Sequence of chain 1.A:
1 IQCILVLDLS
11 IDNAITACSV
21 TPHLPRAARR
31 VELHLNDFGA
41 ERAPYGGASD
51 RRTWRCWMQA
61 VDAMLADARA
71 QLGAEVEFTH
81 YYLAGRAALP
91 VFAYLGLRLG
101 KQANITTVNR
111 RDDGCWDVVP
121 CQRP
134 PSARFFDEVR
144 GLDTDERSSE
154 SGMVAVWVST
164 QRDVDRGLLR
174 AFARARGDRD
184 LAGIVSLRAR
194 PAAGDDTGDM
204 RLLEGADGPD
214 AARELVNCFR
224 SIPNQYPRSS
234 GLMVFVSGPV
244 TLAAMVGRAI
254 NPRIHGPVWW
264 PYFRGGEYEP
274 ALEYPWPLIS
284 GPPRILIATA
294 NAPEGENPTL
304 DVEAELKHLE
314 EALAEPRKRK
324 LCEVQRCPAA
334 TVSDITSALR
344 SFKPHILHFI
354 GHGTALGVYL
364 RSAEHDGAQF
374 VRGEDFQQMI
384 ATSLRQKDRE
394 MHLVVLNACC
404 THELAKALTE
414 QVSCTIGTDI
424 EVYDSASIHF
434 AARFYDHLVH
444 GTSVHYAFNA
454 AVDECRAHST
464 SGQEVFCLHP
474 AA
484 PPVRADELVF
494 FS

Sequence of chain 1.D:
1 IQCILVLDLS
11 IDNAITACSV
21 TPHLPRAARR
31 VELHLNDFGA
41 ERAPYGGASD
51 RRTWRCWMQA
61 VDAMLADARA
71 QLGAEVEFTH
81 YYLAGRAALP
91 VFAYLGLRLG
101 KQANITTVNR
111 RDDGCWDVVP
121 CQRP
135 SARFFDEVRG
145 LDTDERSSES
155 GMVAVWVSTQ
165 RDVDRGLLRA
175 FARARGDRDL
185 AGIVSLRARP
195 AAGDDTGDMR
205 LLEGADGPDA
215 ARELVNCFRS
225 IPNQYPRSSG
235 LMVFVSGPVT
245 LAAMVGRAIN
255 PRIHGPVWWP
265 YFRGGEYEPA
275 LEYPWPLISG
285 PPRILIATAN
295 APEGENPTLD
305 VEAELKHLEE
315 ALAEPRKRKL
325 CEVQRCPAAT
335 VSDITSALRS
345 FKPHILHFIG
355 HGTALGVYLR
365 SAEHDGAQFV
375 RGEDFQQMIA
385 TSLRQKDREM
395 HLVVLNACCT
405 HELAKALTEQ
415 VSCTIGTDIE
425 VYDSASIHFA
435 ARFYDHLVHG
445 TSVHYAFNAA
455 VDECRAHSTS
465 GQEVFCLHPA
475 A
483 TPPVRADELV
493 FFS

Binding-site contacts:
Ligand atom N3 contacts residue ARG86 of chain 1.A at 3.4 Å.
Ligand atom C5' contacts residue GLN164 of chain 1.A at 3.5 Å.
Ligand atom OP2 contacts residue VAL243 of chain 1.A at 3.4 Å (h-bond).
Ligand atom N7 contacts residue TYR271 of chain 1.A at 2.9 Å (h-bond).
Ligand atom OP1 contacts residue GLN102 of chain 1.D at 3.1 Å (h-bond).
Ligand atom O3' contacts residue VAL243 of chain 1.A at 3.3 Å.
Ligand atom O5' contacts residue ASN254 of chain 1.D at 3.5 Å (h-bond).
Ligand atom O2' contacts residue ARG86 of chain 1.A at 3.3 Å.
Ligand atom O2' contacts residue ASP112 of chain 1.A at 2.8 Å (salt-bridge).
Ligand atom N6 contacts residue TYR45 of chain 1.A at 3.2 Å.
Ligand atom O4' contacts residue GLY241 of chain 1.A at 3.4 Å.
Ligand atom N7 contacts residue ARG256 of chain 1.D at 3.1 Å (salt-bridge).
Ligand atom N6 contacts residue ASP117 of chain 1.A at 3.1 Å (salt-bridge).
Ligand atom C6 contacts residue PHE266 of chain 1.A at 3.5 Å (hydrophobic).
Ligand atom C5 contacts residue PHE266 of chain 1.A at 3.4 Å (hydrophobic).
Ligand atom C5' contacts residue GLY241 of chain 1.A at 3.3 Å.
Ligand atom N1 contacts residue LEU206 of chain 1.A at 3.2 Å (h-bond).
Ligand atom N9 contacts residue SER240 of chain 1.A at 3.5 Å (h-bond).
Ligand atom OP1 contacts residue ARG256 of chain 1.D at 2.8 Å (salt-bridge).
Ligand atom C4 contacts residue SER240 of chain 1.A at 3.1 Å.
Ligand atom N3 contacts residue SER240 of chain 1.A at 3.4 Å (h-bond).
Ligand atom C5 contacts residue SER240 of chain 1.A at 3.3 Å.
Ligand atom OP1 contacts residue ASN254 of chain 1.D at 3.4 Å (h-bond).
Ligand atom C8 contacts residue VAL239 of chain 1.A at 3.4 Å (hydrophobic).
Ligand atom O4' contacts residue PRO242 of chain 1.A at 3.2 Å (h-bond).
Ligand atom C5 contacts residue GLN102 of chain 1.D at 3.2 Å.
Ligand atom O2' contacts residue ALA87 of chain 1.A at 3.4 Å (h-bond).
Ligand atom OP2 contacts residue PRO242 of chain 1.A at 3.4 Å.
Ligand atom N3 contacts residue ILE257 of chain 1.D at 3.5 Å.
Ligand atom N6 contacts residue GLN102 of chain 1.D at 3.5 Å (h-bond).
Ligand atom N1 contacts residue GLN102 of chain 1.D at 3.4 Å (h-bond).
Ligand atom N3 contacts residue PRO242 of chain 1.A at 3.4 Å.
Ligand atom N3 contacts residue MET203 of chain 1.A at 3.5 Å.
Ligand atom C2' contacts residue ARG223 of chain 1.D at 3.5 Å.
Ligand atom O2' contacts residue ARG223 of chain 1.D at 2.2 Å (salt-bridge).
Ligand atom N6 contacts residue TYR271 of chain 1.A at 3.2 Å (h-bond).
Ligand atom C4' contacts residue ALA87 of chain 1.A at 3.3 Å (hydrophobic).
Ligand atom O4' contacts residue ALA87 of chain 1.A at 3.0 Å (h-bond).
Ligand atom OP2 contacts residue ASN109 of chain 1.A at 2.6 Å (h-bond).
Ligand atom C6 contacts residue GLN102 of chain 1.D at 3.1 Å.

The protein below binds the small molecule below.
Small molecule (SMILES): Nc1ncnc2c1ncn2[C@@H]1O[C@H](CO[P](=O)(O)O[C@H]2[C@@H](O)[C@H](n3cnc4c(N)ncnc43)O[C@@H]2CO[P](=O)(O)O[C@H]2[C@@H](O)[C@H](n3cnc4c(N)ncnc43)O[C@@H]2CO)[C@@H](O)[C@H]1O